This small molecule binds to this protein.
Small molecule (SMILES): C=CC[C@@H](C=O)[C@H]1CCC[C@@H]1O

Sequence of chain 1.A:
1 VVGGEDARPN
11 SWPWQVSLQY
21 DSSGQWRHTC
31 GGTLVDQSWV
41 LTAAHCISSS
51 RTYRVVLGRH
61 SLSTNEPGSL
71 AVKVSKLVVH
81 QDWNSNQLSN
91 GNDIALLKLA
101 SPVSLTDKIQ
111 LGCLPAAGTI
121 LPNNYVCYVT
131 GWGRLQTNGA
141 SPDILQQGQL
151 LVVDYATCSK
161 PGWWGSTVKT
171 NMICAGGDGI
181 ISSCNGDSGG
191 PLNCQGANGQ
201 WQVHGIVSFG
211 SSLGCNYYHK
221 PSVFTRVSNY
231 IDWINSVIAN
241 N

Binding-site contacts:
Ligand atom C29 contacts residue ASN185 of chain 1.A at 4.4 Å.
Ligand atom C17 contacts residue ASN185 of chain 1.A at 4.0 Å.
Ligand atom C27 contacts residue SER188 of chain 1.A at 3.2 Å.
Ligand atom O5 contacts residue SER188 of chain 1.A at 2.1 Å (h-bond).
Ligand atom C30 contacts residue ASN185 of chain 1.A at 3.9 Å.
Ligand atom C27 contacts residue SER208 of chain 1.A at 3.4 Å.
Ligand atom C9 contacts residue SER188 of chain 1.A at 4.4 Å.
Ligand atom C7 contacts residue SER208 of chain 1.A at 4.2 Å.
Ligand atom C19 contacts residue PHE209 of chain 1.A at 4.2 Å (hydrophobic).
Ligand atom C8 contacts residue SER208 of chain 1.A at 4.1 Å.
Ligand atom C19 contacts residue VAL207 of chain 1.A at 4.3 Å (hydrophobic).
Ligand atom C7 contacts residue HIS45 of chain 1.A at 4.3 Å.
Ligand atom O5 contacts residue GLY186 of chain 1.A at 2.6 Å (h-bond).
Ligand atom C30 contacts residue CYS184 of chain 1.A at 4.2 Å (hydrophobic).
Ligand atom C8 contacts residue SER188 of chain 1.A at 2.9 Å.
Ligand atom C7 contacts residue SER188 of chain 1.A at 2.4 Å.
Ligand atom O5 contacts residue ASN185 of chain 1.A at 3.1 Å.
Ligand atom C29 contacts residue SER188 of chain 1.A at 3.2 Å.
Ligand atom C28 contacts residue ASN185 of chain 1.A at 4.1 Å.
Ligand atom C17 contacts residue VAL207 of chain 1.A at 3.8 Å (hydrophobic).
Ligand atom C27 contacts residue PHE209 of chain 1.A at 4.1 Å (hydrophobic).
Ligand atom C8 contacts residue HIS45 of chain 1.A at 3.6 Å.
Ligand atom C30 contacts residue GLY186 of chain 1.A at 3.6 Å.
Ligand atom C19 contacts residue CYS184 of chain 1.A at 3.8 Å (hydrophobic).
Ligand atom C29 contacts residue HIS45 of chain 1.A at 3.8 Å.
Ligand atom O4 contacts residue SER188 of chain 1.A at 3.1 Å (h-bond).
Ligand atom C7 contacts residue ASN185 of chain 1.A at 3.9 Å.
Ligand atom C17 contacts residue CYS184 of chain 1.A at 3.7 Å (hydrophobic).
Ligand atom C19 contacts residue ASN185 of chain 1.A at 4.2 Å.
Ligand atom O4 contacts residue HIS45 of chain 1.A at 3.0 Å (h-bond).
Ligand atom C19 contacts residue SER183 of chain 1.A at 3.5 Å.
Ligand atom O5 contacts residue CYS184 of chain 1.A at 3.2 Å (h-bond).
Ligand atom C17 contacts residue SER183 of chain 1.A at 4.1 Å.
Ligand atom C17 contacts residue SER188 of chain 1.A at 3.9 Å.
Ligand atom C30 contacts residue HIS45 of chain 1.A at 4.1 Å.
Ligand atom O5 contacts residue ASP187 of chain 1.A at 3.1 Å (salt-bridge).
Ligand atom C30 contacts residue ASP187 of chain 1.A at 4.2 Å.
Ligand atom C9 contacts residue ASN185 of chain 1.A at 4.1 Å.
Ligand atom C30 contacts residue SER188 of chain 1.A at 1.2 Å.
Ligand atom C19 contacts residue GLY210 of chain 1.A at 3.9 Å.